Binding-site contacts:
Ligand atom OP1 contacts residue PRO276 of chain 13.A at 3.1 Å.
Ligand atom C2' contacts residue TRP60 of chain 13.A at 4.1 Å (hydrophobic).
Ligand atom N1 contacts residue TRP60 of chain 13.A at 3.5 Å.
Ligand atom C1' contacts residue TRP60 of chain 13.A at 3.5 Å (hydrophobic).
Ligand atom O3' contacts residue GLN137 of chain 13.A at 2.1 Å (h-bond).
Ligand atom C4 contacts residue TRP60 of chain 13.A at 3.5 Å (hydrophobic).
Ligand atom O3' contacts residue TRP60 of chain 13.A at 4.4 Å.
Ligand atom N3 contacts residue TRP60 of chain 13.A at 3.0 Å.
Ligand atom O5' contacts residue TRP60 of chain 13.A at 3.8 Å.
Ligand atom C3' contacts residue PRO276 of chain 13.A at 3.2 Å (hydrophobic).
Ligand atom C2 contacts residue TRP60 of chain 13.A at 3.4 Å (hydrophobic).
Ligand atom N9 contacts residue TRP60 of chain 13.A at 3.8 Å.
Ligand atom O5' contacts residue GLN137 of chain 13.A at 4.3 Å.
Ligand atom C5' contacts residue PRO276 of chain 13.A at 3.7 Å (hydrophobic).
Ligand atom OP2 contacts residue PRO276 of chain 13.A at 3.9 Å.
Ligand atom C1' contacts residue GLN137 of chain 13.A at 4.0 Å.
Ligand atom O5' contacts residue PRO276 of chain 13.A at 2.8 Å.
Ligand atom C3' contacts residue GLN137 of chain 13.A at 2.6 Å.
Ligand atom O4' contacts residue TRP60 of chain 13.A at 4.2 Å.
Ligand atom C5 contacts residue TRP60 of chain 13.A at 3.8 Å (hydrophobic).
Ligand atom P contacts residue GLN137 of chain 13.A at 3.5 Å.
Ligand atom OP2 contacts residue TRP60 of chain 13.A at 4.4 Å.
Ligand atom OP2 contacts residue ARG534 of chain 13.A at 3.6 Å.
Ligand atom C4' contacts residue PRO276 of chain 13.A at 3.7 Å (hydrophobic).
Ligand atom N7 contacts residue TRP60 of chain 13.A at 3.9 Å.
Ligand atom N6 contacts residue ASP58 of chain 13.A at 4.3 Å.
Ligand atom OP2 contacts residue GLN137 of chain 13.A at 3.8 Å.
Ligand atom C4' contacts residue GLN137 of chain 13.A at 4.1 Å.
Ligand atom OP1 contacts residue ASN275 of chain 13.A at 4.5 Å.
Ligand atom OP2 contacts residue ASN139 of chain 13.A at 3.3 Å (h-bond).
Ligand atom OP1 contacts residue GLN137 of chain 13.A at 4.4 Å.
Ligand atom C6 contacts residue TRP60 of chain 13.A at 3.4 Å (hydrophobic).
Ligand atom O3' contacts residue PRO276 of chain 13.A at 3.4 Å.
Ligand atom P contacts residue PRO276 of chain 13.A at 3.8 Å.
Ligand atom OP1 contacts residue ASN139 of chain 13.A at 3.1 Å (h-bond).
Ligand atom C2' contacts residue GLN137 of chain 13.A at 2.9 Å.
Ligand atom N6 contacts residue TRP60 of chain 13.A at 3.0 Å.
Ligand atom P contacts residue ASN139 of chain 13.A at 3.7 Å.
Ligand atom N6 contacts residue GLY57 of chain 13.A at 3.7 Å.
Ligand atom C8 contacts residue TRP60 of chain 13.A at 4.4 Å (hydrophobic).

A small-molecule ligand and the protein it binds are described below.
Small molecule (SMILES): N=c1ccn([C@H]2C[C@H](O[P](=O)(O)OC[C@H]3O[C@@H](n4cnc5c(N)ncnc54)C[C@@H]3O[P](=O)(O)OC[C@H]3O[C@@H](n4cnc5c(N)ncnc54)C[C@@H]3O[P](=O)(O)OC[C@H]3O[C@@H](n4cnc5c(N)ncnc54)C[C@@H]3O)[C@@H](COP(=O)=O)O2)c(=O)[nH]1

Sequence of chain 13.A:
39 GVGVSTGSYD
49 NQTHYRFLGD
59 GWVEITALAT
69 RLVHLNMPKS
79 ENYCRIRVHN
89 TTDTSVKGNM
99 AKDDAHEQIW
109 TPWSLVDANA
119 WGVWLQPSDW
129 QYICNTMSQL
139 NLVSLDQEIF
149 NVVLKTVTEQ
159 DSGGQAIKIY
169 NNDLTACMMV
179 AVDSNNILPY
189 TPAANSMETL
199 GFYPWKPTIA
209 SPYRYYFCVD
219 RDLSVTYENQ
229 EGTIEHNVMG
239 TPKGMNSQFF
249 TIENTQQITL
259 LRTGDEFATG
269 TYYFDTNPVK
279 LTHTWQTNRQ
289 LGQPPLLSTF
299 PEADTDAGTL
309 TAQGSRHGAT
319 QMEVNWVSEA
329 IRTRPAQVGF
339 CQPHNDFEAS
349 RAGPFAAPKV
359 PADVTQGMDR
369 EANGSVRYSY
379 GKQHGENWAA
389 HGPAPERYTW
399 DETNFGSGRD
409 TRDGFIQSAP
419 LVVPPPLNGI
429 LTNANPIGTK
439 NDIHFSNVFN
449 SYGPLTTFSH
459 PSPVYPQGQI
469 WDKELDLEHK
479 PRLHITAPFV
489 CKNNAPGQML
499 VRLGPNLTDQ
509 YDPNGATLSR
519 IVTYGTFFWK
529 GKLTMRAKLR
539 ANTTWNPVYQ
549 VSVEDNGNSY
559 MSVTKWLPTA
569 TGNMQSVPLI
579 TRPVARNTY